Sequence of chain 1.B:
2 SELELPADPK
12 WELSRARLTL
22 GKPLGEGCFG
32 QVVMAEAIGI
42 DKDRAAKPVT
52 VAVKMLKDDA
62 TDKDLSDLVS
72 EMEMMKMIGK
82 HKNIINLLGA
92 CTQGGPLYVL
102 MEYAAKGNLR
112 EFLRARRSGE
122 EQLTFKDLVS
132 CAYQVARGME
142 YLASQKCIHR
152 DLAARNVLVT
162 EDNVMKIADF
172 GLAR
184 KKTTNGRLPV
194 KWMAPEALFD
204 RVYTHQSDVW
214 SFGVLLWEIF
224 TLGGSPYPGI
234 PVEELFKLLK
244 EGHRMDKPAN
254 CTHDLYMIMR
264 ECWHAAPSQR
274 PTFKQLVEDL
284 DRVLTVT

The small molecule below binds the protein below.
Small molecule (SMILES): CCC(=O)N1C[C@@H](n2nc(C#Cc3cc4ncn(C5CC5)c4cc3Cl)c(C(N)=O)c2NC)C[C@@H]1COC

Binding-site contacts:
Ligand atom C1 contacts residue ALA105 of chain 1.B at 3.8 Å (hydrophobic).
Ligand atom C18 contacts residue CYS29 of chain 1.B at 3.0 Å (hydrophobic).
Ligand atom C13 contacts residue MET102 of chain 1.B at 3.4 Å (hydrophobic).
Ligand atom C14 contacts residue LYS55 of chain 1.B at 3.6 Å.
Ligand atom O3 contacts residue GLY108 of chain 1.B at 3.5 Å.
Ligand atom C11 contacts residue MET76 of chain 1.B at 3.6 Å (hydrophobic).
Ligand atom O1 contacts residue TYR104 of chain 1.B at 3.3 Å.
Ligand atom C3 contacts residue LEU159 of chain 1.B at 3.6 Å (hydrophobic).
Ligand atom N4 contacts residue PHE30 of chain 1.B at 3.2 Å.
Ligand atom C3 contacts residue PHE30 of chain 1.B at 3.7 Å (hydrophobic).
Ligand atom C19 contacts residue CYS29 of chain 1.B at 2.4 Å (hydrophobic).
Ligand atom CL1 contacts residue VAL33 of chain 1.B at 3.0 Å.
Ligand atom C20 contacts residue CYS29 of chain 1.B at 1.8 Å (hydrophobic).
Ligand atom N2 contacts residue ASP170 of chain 1.B at 2.6 Å (salt-bridge).
Ligand atom O1 contacts residue ALA105 of chain 1.B at 2.8 Å (h-bond).
Ligand atom N6 contacts residue CYS29 of chain 1.B at 3.5 Å (h-bond).
Ligand atom C8 contacts residue ASP170 of chain 1.B at 3.7 Å.
Ligand atom C14 contacts residue MET102 of chain 1.B at 3.0 Å (hydrophobic).
Ligand atom N1 contacts residue GLU103 of chain 1.B at 3.2 Å (salt-bridge).
Ligand atom C11 contacts residue GLU72 of chain 1.B at 3.5 Å.
Ligand atom CL1 contacts residue MET102 of chain 1.B at 3.5 Å.
Ligand atom C4 contacts residue LEU159 of chain 1.B at 3.6 Å (hydrophobic).
Ligand atom O3 contacts residue ASN109 of chain 1.B at 3.1 Å (h-bond).
Ligand atom C4 contacts residue PHE30 of chain 1.B at 3.6 Å (hydrophobic).
Ligand atom C1 contacts residue ALA53 of chain 1.B at 3.7 Å (hydrophobic).
Ligand atom C9 contacts residue ASP170 of chain 1.B at 3.5 Å.
Ligand atom C19 contacts residue GLY26 of chain 1.B at 3.4 Å.
Ligand atom C12 contacts residue MET102 of chain 1.B at 3.5 Å (hydrophobic).
Ligand atom C24 contacts residue LEU159 of chain 1.B at 3.7 Å (hydrophobic).
Ligand atom N2 contacts residue ALA169 of chain 1.B at 3.7 Å.
Ligand atom C19 contacts residue GLU27 of chain 1.B at 3.4 Å.
Ligand atom C12 contacts residue MET76 of chain 1.B at 3.3 Å (hydrophobic).
Ligand atom C20 contacts residue GLU27 of chain 1.B at 3.5 Å.
Ligand atom C10 contacts residue GLU72 of chain 1.B at 3.5 Å.
Ligand atom C26 contacts residue ALA105 of chain 1.B at 3.4 Å (hydrophobic).
Ligand atom N7 contacts residue ALA105 of chain 1.B at 3.3 Å (h-bond).
Ligand atom N1 contacts residue LEU159 of chain 1.B at 3.6 Å.
Ligand atom C17 contacts residue CYS29 of chain 1.B at 3.6 Å (hydrophobic).
Ligand atom N1 contacts residue ALA53 of chain 1.B at 3.4 Å.
Ligand atom C15 contacts residue MET102 of chain 1.B at 3.5 Å (hydrophobic).